The small molecule below binds the protein below.
Small molecule (SMILES): O=C(NO)[C@@H](Cc1ccc2ccccc2c1)NS(=O)(=O)c1ccc2ccccc2c1

Sequence of chain 1.A:
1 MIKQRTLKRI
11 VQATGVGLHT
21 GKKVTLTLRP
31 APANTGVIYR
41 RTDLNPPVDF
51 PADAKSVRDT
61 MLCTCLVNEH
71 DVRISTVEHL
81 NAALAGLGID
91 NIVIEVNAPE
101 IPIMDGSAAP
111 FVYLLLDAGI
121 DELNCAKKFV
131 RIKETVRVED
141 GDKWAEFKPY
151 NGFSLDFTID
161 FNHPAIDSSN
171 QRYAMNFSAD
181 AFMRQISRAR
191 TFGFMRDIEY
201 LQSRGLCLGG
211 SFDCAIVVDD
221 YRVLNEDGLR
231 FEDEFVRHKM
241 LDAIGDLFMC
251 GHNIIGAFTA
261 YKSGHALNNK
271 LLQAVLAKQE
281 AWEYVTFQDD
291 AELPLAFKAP

Binding-site contacts:
Ligand atom C4 contacts residue MET183 of chain 1.A at 3.6 Å (hydrophobic).
Ligand atom C27 contacts residue D1D1 of chain 1.V at 4.2 Å.
Ligand atom C5 contacts residue LEU116 of chain 1.A at 4.2 Å (hydrophobic).
Ligand atom O13 contacts residue ASP180 of chain 1.A at 4.1 Å.
Ligand atom O14 contacts residue ARG184 of chain 1.A at 3.3 Å.
Ligand atom C17 contacts residue D1D1 of chain 1.V at 3.4 Å.
Ligand atom N29 contacts residue D1D1 of chain 1.V at 3.1 Å (h-bond).
Ligand atom C6 contacts residue ASP180 of chain 1.A at 4.1 Å.
Ligand atom C16 contacts residue D1D1 of chain 1.V at 3.4 Å.
Ligand atom S2 contacts residue D1D1 of chain 1.V at 4.2 Å.
Ligand atom C8 contacts residue MET183 of chain 1.A at 4.3 Å (hydrophobic).
Ligand atom C21 contacts residue LEU116 of chain 1.A at 4.2 Å (hydrophobic).
Ligand atom C12 contacts residue PRO300 of chain 1.A at 3.1 Å (hydrophobic).
Ligand atom C3 contacts residue MET183 of chain 1.A at 3.8 Å (hydrophobic).
Ligand atom C11 contacts residue PRO300 of chain 1.A at 3.5 Å (hydrophobic).
Ligand atom C26 contacts residue D1D1 of chain 1.V at 4.3 Å.
Ligand atom O14 contacts residue ASP180 of chain 1.A at 3.6 Å (salt-bridge).
Ligand atom O14 contacts residue MET183 of chain 1.A at 3.4 Å.
Ligand atom C7 contacts residue PRO300 of chain 1.A at 3.9 Å (hydrophobic).
Ligand atom C22 contacts residue LEU116 of chain 1.A at 3.7 Å (hydrophobic).
Ligand atom C5 contacts residue MET183 of chain 1.A at 3.8 Å (hydrophobic).
Ligand atom O13 contacts residue ARG184 of chain 1.A at 4.1 Å.
Ligand atom C4 contacts residue D1D1 of chain 1.V at 3.5 Å.
Ligand atom C15 contacts residue D1D1 of chain 1.V at 4.3 Å.
Ligand atom S2 contacts residue ARG184 of chain 1.A at 4.1 Å.
Ligand atom O28 contacts residue ARG184 of chain 1.A at 2.8 Å (salt-bridge).
Ligand atom C6 contacts residue MET183 of chain 1.A at 4.1 Å (hydrophobic).
Ligand atom O14 contacts residue D1D1 of chain 1.V at 3.9 Å.
Ligand atom C21 contacts residue TYR113 of chain 1.A at 4.2 Å (hydrophobic).
Ligand atom C9 contacts residue LEU116 of chain 1.A at 4.2 Å (hydrophobic).
Ligand atom C21 contacts residue D1D1 of chain 1.V at 4.2 Å.
Ligand atom C27 contacts residue ARG184 of chain 1.A at 3.7 Å.
Ligand atom C5 contacts residue D1D1 of chain 1.V at 4.3 Å.
Ligand atom O30 contacts residue ARG184 of chain 1.A at 3.4 Å (salt-bridge).
Ligand atom C6 contacts residue PRO300 of chain 1.A at 4.3 Å (hydrophobic).
Ligand atom N1 contacts residue D1D1 of chain 1.V at 3.2 Å (h-bond).
Ligand atom C20 contacts residue D1D1 of chain 1.V at 4.0 Å.
Ligand atom O30 contacts residue D1D1 of chain 1.V at 3.5 Å (h-bond).
Ligand atom N29 contacts residue ARG184 of chain 1.A at 3.9 Å.
Ligand atom C23 contacts residue LEU116 of chain 1.A at 4.3 Å (hydrophobic).